Binding-site contacts:
Ligand atom N29 contacts residue SO41 of chain 1.K at 2.9 Å (h-bond).
Ligand atom C2 contacts residue ARG223 of chain 1.B at 3.8 Å.
Ligand atom CL1 contacts residue VAL248 of chain 1.B at 3.9 Å.
Ligand atom N19 contacts residue ARG223 of chain 1.B at 3.8 Å.
Ligand atom C13 contacts residue SER226 of chain 1.B at 3.7 Å.
Ligand atom C23 contacts residue TRP246 of chain 1.B at 3.6 Å (hydrophobic).
Ligand atom C12 contacts residue GLY247 of chain 1.B at 3.7 Å.
Ligand atom CL1 contacts residue PRO191 of chain 1.B at 3.6 Å.
Ligand atom N29 contacts residue GLU98 of chain 1.B at 3.5 Å (salt-bridge).
Ligand atom C21 contacts residue SO41 of chain 1.K at 3.9 Å.
Ligand atom N22 contacts residue TRP246 of chain 1.B at 3.9 Å.
Ligand atom N6 contacts residue GLY247 of chain 1.B at 3.8 Å.
Ligand atom C13 contacts residue TRP246 of chain 1.B at 3.6 Å (hydrophobic).
Ligand atom C4 contacts residue GLY247 of chain 1.B at 3.6 Å.
Ligand atom C12 contacts residue ARG223 of chain 1.B at 3.9 Å.
Ligand atom C5 contacts residue GLY247 of chain 1.B at 3.4 Å.
Ligand atom C15 contacts residue ARG223 of chain 1.B at 3.6 Å.
Ligand atom C26 contacts residue PRO191 of chain 1.B at 3.5 Å (hydrophobic).
Ligand atom C23 contacts residue PRO191 of chain 1.B at 3.9 Å (hydrophobic).
Ligand atom C21 contacts residue GLY247 of chain 1.B at 3.6 Å.
Ligand atom C15 contacts residue SER226 of chain 1.B at 3.2 Å.
Ligand atom C12 contacts residue TRP246 of chain 1.B at 3.9 Å (hydrophobic).
Ligand atom BR1 contacts residue TYR100 of chain 1.B at 3.1 Å.
Ligand atom C8 contacts residue VAL249 of chain 1.B at 3.2 Å (hydrophobic).
Ligand atom C3 contacts residue ARG223 of chain 1.B at 3.6 Å.
Ligand atom N29 contacts residue PRO191 of chain 1.B at 3.9 Å.
Ligand atom CL1 contacts residue ASP250 of chain 1.B at 3.8 Å.
Ligand atom C13 contacts residue SER245 of chain 1.B at 3.5 Å.
Ligand atom C10 contacts residue GLY247 of chain 1.B at 3.6 Å.
Ligand atom C23 contacts residue GLY247 of chain 1.B at 3.6 Å.
Ligand atom C26 contacts residue SO41 of chain 1.K at 3.7 Å.
Ligand atom C8 contacts residue ASP250 of chain 1.B at 3.7 Å.
Ligand atom N19 contacts residue SO41 of chain 1.K at 3.4 Å (h-bond).
Ligand atom CL1 contacts residue GLY247 of chain 1.B at 3.7 Å.
Ligand atom C15 contacts residue CYS222 of chain 1.B at 3.3 Å (hydrophobic).
Ligand atom C26 contacts residue GLU98 of chain 1.B at 3.3 Å.
Ligand atom C15 contacts residue THR221 of chain 1.B at 3.6 Å.
Ligand atom N22 contacts residue GLY247 of chain 1.B at 2.7 Å (h-bond).
Ligand atom C26 contacts residue TYR100 of chain 1.B at 3.8 Å (hydrophobic).
Ligand atom C12 contacts residue SER226 of chain 1.B at 3.9 Å.

This small molecule binds to this protein.
Small molecule (SMILES): Cc1cc(Br)c(Nc2ncc[nH]2)c2c(Cl)c[nH]c12

Sequence of chain 1.B:
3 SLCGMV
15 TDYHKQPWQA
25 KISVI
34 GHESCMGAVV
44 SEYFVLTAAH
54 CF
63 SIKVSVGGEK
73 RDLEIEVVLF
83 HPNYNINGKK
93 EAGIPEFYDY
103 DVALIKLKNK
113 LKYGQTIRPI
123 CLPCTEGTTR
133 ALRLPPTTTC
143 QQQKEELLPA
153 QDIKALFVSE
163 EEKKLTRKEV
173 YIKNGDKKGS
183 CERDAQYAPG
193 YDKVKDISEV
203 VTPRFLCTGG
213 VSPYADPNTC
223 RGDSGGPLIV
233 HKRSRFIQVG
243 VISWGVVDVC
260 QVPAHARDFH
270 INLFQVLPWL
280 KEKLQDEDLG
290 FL